Sequence of chain 1.F:
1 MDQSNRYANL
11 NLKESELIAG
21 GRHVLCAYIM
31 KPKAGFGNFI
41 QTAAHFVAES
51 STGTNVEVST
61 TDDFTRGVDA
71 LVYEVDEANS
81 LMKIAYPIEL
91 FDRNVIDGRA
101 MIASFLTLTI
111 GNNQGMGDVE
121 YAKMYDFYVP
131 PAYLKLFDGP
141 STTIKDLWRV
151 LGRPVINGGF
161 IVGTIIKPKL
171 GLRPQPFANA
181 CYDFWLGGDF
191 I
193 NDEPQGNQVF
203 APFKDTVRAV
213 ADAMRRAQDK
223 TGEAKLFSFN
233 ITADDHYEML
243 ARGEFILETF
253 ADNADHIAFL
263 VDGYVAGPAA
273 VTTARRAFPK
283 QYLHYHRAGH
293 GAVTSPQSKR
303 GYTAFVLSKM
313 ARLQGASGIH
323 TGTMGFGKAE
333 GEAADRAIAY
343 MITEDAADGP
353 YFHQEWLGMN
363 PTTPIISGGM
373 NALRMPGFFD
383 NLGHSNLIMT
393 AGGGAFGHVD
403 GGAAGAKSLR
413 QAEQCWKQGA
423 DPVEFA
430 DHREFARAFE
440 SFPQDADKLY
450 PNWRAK

Sequence of chain 1.D:
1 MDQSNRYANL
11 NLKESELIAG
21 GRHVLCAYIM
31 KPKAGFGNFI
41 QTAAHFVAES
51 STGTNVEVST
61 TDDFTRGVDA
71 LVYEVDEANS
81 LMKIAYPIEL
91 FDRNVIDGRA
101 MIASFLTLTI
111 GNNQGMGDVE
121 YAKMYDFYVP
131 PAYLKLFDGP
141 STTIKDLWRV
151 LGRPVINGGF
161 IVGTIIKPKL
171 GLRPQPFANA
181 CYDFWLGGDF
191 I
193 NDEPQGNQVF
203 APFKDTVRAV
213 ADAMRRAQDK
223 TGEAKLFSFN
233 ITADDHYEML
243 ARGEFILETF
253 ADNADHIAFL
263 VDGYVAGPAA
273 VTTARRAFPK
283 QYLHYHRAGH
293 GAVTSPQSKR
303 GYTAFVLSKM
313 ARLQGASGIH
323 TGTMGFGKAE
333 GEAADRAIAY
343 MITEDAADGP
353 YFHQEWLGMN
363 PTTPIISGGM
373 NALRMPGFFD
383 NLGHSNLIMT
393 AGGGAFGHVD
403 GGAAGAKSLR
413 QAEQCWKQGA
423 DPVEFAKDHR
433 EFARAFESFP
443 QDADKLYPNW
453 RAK

This small molecule binds to this protein.
Small molecule (SMILES): O=C(O)[C@@](O)(COP(=O)(O)O)[C@H](O)[C@H](O)COP(=O)(O)O

Binding-site contacts:
Ligand atom O3 contacts residue HIS288 of chain 1.D at 3.0 Å (h-bond).
Ligand atom O7 contacts residue GLU195 of chain 1.D at 3.5 Å (salt-bridge).
Ligand atom O2 contacts residue LYS167 of chain 1.D at 3.1 Å (salt-bridge).
Ligand atom O1P contacts residue GLY370 of chain 1.D at 3.6 Å.
Ligand atom O5P contacts residue SER369 of chain 1.D at 3.4 Å (h-bond).
Ligand atom C contacts residue ASN112 of chain 1.F at 3.5 Å.
Ligand atom C3 contacts residue MG1 of chain 1.N at 3.0 Å.
Ligand atom O6 contacts residue GLU49 of chain 1.F at 3.7 Å.
Ligand atom O3P contacts residue GLY394 of chain 1.D at 3.6 Å.
Ligand atom O1P contacts residue LYS330 of chain 1.D at 3.0 Å (salt-bridge).
Ligand atom C3 contacts residue SER369 of chain 1.D at 3.4 Å.
Ligand atom O3P contacts residue THR54 of chain 1.F at 3.1 Å (h-bond).
Ligand atom O1 contacts residue LYS167 of chain 1.D at 3.1 Å (salt-bridge).
Ligand atom O2 contacts residue ASP194 of chain 1.D at 3.5 Å (salt-bridge).
Ligand atom O1P contacts residue GLY371 of chain 1.D at 2.6 Å (h-bond).
Ligand atom O3 contacts residue ASN112 of chain 1.F at 3.2 Å (h-bond).
Ligand atom O7 contacts residue ASN112 of chain 1.F at 3.0 Å (h-bond).
Ligand atom C contacts residue MG1 of chain 1.N at 2.8 Å.
Ligand atom C3 contacts residue KCX192 of chain 1.D at 3.2 Å.
Ligand atom O7 contacts residue LYS169 of chain 1.D at 2.6 Å (salt-bridge).
Ligand atom O7 contacts residue MG1 of chain 1.N at 2.2 Å.
Ligand atom O2 contacts residue MG1 of chain 1.N at 2.0 Å.
Ligand atom O3P contacts residue GLY395 of chain 1.D at 2.7 Å (h-bond).
Ligand atom C2 contacts residue MG1 of chain 1.N at 2.7 Å.
Ligand atom C contacts residue LYS167 of chain 1.D at 3.5 Å.
Ligand atom O2 contacts residue ILE165 of chain 1.D at 3.6 Å.
Ligand atom O2 contacts residue KCX192 of chain 1.D at 3.2 Å (h-bond).
Ligand atom C1 contacts residue SER369 of chain 1.D at 3.3 Å.
Ligand atom O5P contacts residue HIS322 of chain 1.D at 2.9 Å (h-bond).
Ligand atom O3 contacts residue KCX192 of chain 1.D at 2.9 Å (h-bond).
Ligand atom O6 contacts residue LYS330 of chain 1.D at 2.8 Å (salt-bridge).
Ligand atom O7 contacts residue ASP194 of chain 1.D at 3.4 Å (salt-bridge).
Ligand atom O6P contacts residue ARG289 of chain 1.D at 2.8 Å (salt-bridge).
Ligand atom O3 contacts residue GLU195 of chain 1.D at 3.0 Å (salt-bridge).
Ligand atom O7 contacts residue LYS167 of chain 1.D at 3.4 Å (salt-bridge).
Ligand atom O4P contacts residue ARG289 of chain 1.D at 3.1 Å (salt-bridge).
Ligand atom O4 contacts residue SER369 of chain 1.D at 3.0 Å (h-bond).
Ligand atom O4 contacts residue GLY370 of chain 1.D at 3.0 Å.
Ligand atom O3 contacts residue MG1 of chain 1.N at 2.4 Å.
Ligand atom O2P contacts residue GLY394 of chain 1.D at 2.8 Å (h-bond).